Sequence of chain 2.C:
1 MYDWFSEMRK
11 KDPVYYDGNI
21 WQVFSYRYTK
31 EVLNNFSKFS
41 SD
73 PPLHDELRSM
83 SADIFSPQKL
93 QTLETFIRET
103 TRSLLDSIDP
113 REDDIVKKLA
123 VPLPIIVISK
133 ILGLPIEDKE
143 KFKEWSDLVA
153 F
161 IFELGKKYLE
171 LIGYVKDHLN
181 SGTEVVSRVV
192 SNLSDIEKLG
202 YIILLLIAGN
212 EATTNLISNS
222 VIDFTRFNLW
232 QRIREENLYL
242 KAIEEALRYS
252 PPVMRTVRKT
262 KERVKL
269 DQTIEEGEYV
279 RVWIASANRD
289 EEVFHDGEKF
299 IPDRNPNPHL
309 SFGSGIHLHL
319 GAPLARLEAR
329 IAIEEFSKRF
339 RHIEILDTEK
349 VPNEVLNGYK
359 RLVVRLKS

Binding-site contacts:
Ligand atom N1 contacts residue VAL254 of chain 2.C at 4.4 Å.
Ligand atom C10 contacts residue LEU354 of chain 2.C at 4.1 Å (hydrophobic).
Ligand atom C2 contacts residue HEM1 of chain 2.J at 2.9 Å.
Ligand atom C4 contacts residue VAL254 of chain 2.C at 4.1 Å (hydrophobic).
Ligand atom C10 contacts residue VAL353 of chain 2.C at 4.1 Å (hydrophobic).
Ligand atom N3 contacts residue HEM1 of chain 2.J at 1.9 Å.
Ligand atom C6 contacts residue VAL254 of chain 2.C at 4.2 Å (hydrophobic).
Ligand atom N1 contacts residue HEM1 of chain 2.J at 4.0 Å.
Ligand atom C11 contacts residue LEU354 of chain 2.C at 4.4 Å (hydrophobic).
Ligand atom N3 contacts residue HIS317 of chain 2.C at 3.7 Å.
Ligand atom C5 contacts residue VAL254 of chain 2.C at 4.0 Å (hydrophobic).
Ligand atom C5 contacts residue HEM1 of chain 2.J at 4.0 Å.
Ligand atom C11 contacts residue VAL254 of chain 2.C at 3.9 Å (hydrophobic).
Ligand atom N1 contacts residue GLY210 of chain 2.C at 4.0 Å.
Ligand atom C2 contacts residue GLY210 of chain 2.C at 3.4 Å.
Ligand atom C7 contacts residue LEU354 of chain 2.C at 4.3 Å (hydrophobic).
Ligand atom N3 contacts residue ALA213 of chain 2.C at 4.5 Å.
Ligand atom C8 contacts residue LEU354 of chain 2.C at 4.0 Å (hydrophobic).
Ligand atom C9 contacts residue LEU354 of chain 2.C at 3.9 Å (hydrophobic).
Ligand atom C10 contacts residue VAL254 of chain 2.C at 4.5 Å (hydrophobic).
Ligand atom C4 contacts residue HEM1 of chain 2.J at 2.8 Å.
Ligand atom N1 contacts residue ALA213 of chain 2.C at 3.8 Å.
Ligand atom C2 contacts residue ALA213 of chain 2.C at 3.5 Å (hydrophobic).

This small molecule binds to this protein.
Small molecule (SMILES): c1ccc(-c2cnc[nH]2)cc1